Sequence of chain 1.C:
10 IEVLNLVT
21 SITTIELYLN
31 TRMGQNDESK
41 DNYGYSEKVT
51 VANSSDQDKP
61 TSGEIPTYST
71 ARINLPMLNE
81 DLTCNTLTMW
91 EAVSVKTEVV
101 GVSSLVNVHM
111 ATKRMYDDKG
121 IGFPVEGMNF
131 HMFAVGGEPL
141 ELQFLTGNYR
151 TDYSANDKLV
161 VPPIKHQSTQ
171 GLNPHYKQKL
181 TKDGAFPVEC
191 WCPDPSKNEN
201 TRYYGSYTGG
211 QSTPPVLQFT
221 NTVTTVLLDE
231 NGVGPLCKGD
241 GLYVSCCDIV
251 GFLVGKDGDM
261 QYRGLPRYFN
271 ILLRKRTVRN

Binding-site contacts:
Ligand atom N5 contacts residue VAL51 of chain 1.C at 4.2 Å.
Ligand atom O10 contacts residue LYS59 of chain 1.C at 2.9 Å (salt-bridge).
Ligand atom O7 contacts residue ASN53 of chain 1.C at 3.5 Å (h-bond).
Ligand atom C10 contacts residue THR50 of chain 1.C at 3.8 Å.
Ligand atom C11 contacts residue VAL51 of chain 1.C at 4.0 Å (hydrophobic).
Ligand atom C10 contacts residue VAL51 of chain 1.C at 4.1 Å (hydrophobic).
Ligand atom O1A contacts residue THR61 of chain 1.C at 3.4 Å.
Ligand atom O8 contacts residue THR50 of chain 1.C at 3.9 Å.
Ligand atom N5 contacts residue THR50 of chain 1.C at 3.0 Å (h-bond).
Ligand atom N5 contacts residue LYS59 of chain 1.C at 3.5 Å (salt-bridge).
Ligand atom O10 contacts residue ASP58 of chain 1.C at 3.8 Å.
Ligand atom C11 contacts residue THR50 of chain 1.C at 3.6 Å.
Ligand atom C11 contacts residue HIS109 of chain 1.B at 3.6 Å.
Ligand atom C11 contacts residue LYS59 of chain 1.C at 3.7 Å.
Ligand atom C6 contacts residue THR50 of chain 1.C at 3.9 Å.
Ligand atom C4 contacts residue THR61 of chain 1.C at 4.3 Å.
Ligand atom C10 contacts residue LYS59 of chain 1.C at 3.3 Å.
Ligand atom C5 contacts residue LYS59 of chain 1.C at 4.0 Å.
Ligand atom C4 contacts residue LYS59 of chain 1.C at 3.5 Å.
Ligand atom O10 contacts residue GLN57 of chain 1.C at 3.2 Å (h-bond).
Ligand atom O9 contacts residue ARG114 of chain 1.B at 2.9 Å (salt-bridge).
Ligand atom O1B contacts residue THR50 of chain 1.C at 4.1 Å.
Ligand atom C5 contacts residue THR50 of chain 1.C at 3.9 Å.
Ligand atom C11 contacts residue PRO60 of chain 1.C at 3.9 Å (hydrophobic).
Ligand atom O4 contacts residue LYS59 of chain 1.C at 2.5 Å (salt-bridge).
Ligand atom O7 contacts residue VAL51 of chain 1.C at 2.6 Å (h-bond).
Ligand atom C11 contacts residue ALA52 of chain 1.C at 3.5 Å (hydrophobic).
Ligand atom O10 contacts residue ALA52 of chain 1.C at 3.6 Å.
Ligand atom O9 contacts residue VAL51 of chain 1.C at 2.9 Å (h-bond).
Ligand atom C9 contacts residue VAL51 of chain 1.C at 3.4 Å (hydrophobic).
Ligand atom C7 contacts residue VAL51 of chain 1.C at 3.0 Å (hydrophobic).
Ligand atom O9 contacts residue THR50 of chain 1.C at 3.4 Å.
Ligand atom C10 contacts residue ALA52 of chain 1.C at 3.8 Å (hydrophobic).
Ligand atom C8 contacts residue THR50 of chain 1.C at 4.3 Å.
Ligand atom C11 contacts residue ASP58 of chain 1.C at 3.7 Å.
Ligand atom C9 contacts residue ARG114 of chain 1.B at 3.3 Å.
Ligand atom C7 contacts residue THR50 of chain 1.C at 3.9 Å.
Ligand atom C8 contacts residue VAL51 of chain 1.C at 3.8 Å (hydrophobic).
Ligand atom C1 contacts residue THR61 of chain 1.C at 4.2 Å.
Ligand atom O7 contacts residue ALA52 of chain 1.C at 4.1 Å.

This small molecule binds to this protein.
Small molecule (SMILES): CC(=O)N[C@H]1[C@H]([C@H](O)[C@H](O)CO)O[C@@](O)(C(=O)O)C[C@@H]1O

Sequence of chain 1.B:
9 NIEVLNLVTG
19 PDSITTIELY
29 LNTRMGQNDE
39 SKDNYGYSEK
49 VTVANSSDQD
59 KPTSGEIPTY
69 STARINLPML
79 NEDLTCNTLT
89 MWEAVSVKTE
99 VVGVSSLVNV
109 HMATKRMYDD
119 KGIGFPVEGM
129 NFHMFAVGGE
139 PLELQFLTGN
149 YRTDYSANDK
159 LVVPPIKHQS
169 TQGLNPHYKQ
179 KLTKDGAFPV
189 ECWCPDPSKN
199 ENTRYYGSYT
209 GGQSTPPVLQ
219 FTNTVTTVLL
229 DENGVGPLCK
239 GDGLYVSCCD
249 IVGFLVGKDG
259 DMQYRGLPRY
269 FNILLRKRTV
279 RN